Sequence of chain 1.E:
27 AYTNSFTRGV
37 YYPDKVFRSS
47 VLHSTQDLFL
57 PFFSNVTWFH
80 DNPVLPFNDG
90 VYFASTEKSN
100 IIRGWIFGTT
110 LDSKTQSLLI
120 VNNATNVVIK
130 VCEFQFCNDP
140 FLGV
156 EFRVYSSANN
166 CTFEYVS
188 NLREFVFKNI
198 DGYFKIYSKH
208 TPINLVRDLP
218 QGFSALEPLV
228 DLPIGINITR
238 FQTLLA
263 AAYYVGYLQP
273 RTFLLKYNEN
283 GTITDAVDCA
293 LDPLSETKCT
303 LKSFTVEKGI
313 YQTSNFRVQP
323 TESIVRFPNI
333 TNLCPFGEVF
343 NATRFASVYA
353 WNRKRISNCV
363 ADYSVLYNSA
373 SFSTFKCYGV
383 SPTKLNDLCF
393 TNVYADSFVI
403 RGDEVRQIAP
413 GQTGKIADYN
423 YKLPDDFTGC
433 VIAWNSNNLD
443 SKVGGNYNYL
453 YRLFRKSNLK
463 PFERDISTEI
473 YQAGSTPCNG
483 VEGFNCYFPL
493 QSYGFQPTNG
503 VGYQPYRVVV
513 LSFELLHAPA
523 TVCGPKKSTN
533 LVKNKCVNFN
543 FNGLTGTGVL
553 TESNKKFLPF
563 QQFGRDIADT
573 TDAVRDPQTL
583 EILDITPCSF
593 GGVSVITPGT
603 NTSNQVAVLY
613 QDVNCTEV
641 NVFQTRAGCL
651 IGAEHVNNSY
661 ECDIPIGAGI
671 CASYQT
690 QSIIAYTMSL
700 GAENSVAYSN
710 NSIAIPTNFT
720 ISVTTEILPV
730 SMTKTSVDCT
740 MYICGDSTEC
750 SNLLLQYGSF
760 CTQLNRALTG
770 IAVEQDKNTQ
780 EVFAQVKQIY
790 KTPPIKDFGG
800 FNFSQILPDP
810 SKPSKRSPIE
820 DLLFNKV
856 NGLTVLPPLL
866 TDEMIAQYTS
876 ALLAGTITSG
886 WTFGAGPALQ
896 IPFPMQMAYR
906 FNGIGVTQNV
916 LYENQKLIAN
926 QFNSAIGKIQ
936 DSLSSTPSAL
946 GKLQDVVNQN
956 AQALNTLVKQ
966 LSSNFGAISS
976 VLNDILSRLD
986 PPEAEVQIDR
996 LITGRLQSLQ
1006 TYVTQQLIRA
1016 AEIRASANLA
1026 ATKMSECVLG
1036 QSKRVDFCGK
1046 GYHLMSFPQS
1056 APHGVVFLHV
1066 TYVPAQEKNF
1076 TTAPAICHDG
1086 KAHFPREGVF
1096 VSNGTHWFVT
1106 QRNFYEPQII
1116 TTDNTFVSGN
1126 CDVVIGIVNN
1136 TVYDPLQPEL

Binding-site contacts:
Ligand atom C3 contacts residue ASN125 of chain 1.E at 4.1 Å.
Ligand atom C7 contacts residue ASN122 of chain 1.E at 4.4 Å.
Ligand atom C5 contacts residue ASN125 of chain 1.E at 4.3 Å.
Ligand atom C8 contacts residue THR124 of chain 1.E at 4.0 Å.
Ligand atom C7 contacts residue ALA123 of chain 1.E at 3.8 Å (hydrophobic).
Ligand atom N2 contacts residue ASN122 of chain 1.E at 3.2 Å (h-bond).
Ligand atom C1 contacts residue ASN125 of chain 1.E at 4.5 Å.
Ligand atom O6 contacts residue VAL127 of chain 1.E at 4.5 Å.
Ligand atom C2 contacts residue ASN122 of chain 1.E at 2.6 Å.
Ligand atom C5 contacts residue ASN122 of chain 1.E at 3.5 Å.
Ligand atom N2 contacts residue THR124 of chain 1.E at 4.3 Å.
Ligand atom C1 contacts residue ALA123 of chain 1.E at 4.0 Å (hydrophobic).
Ligand atom C4 contacts residue ASN122 of chain 1.E at 4.2 Å.
Ligand atom C1 contacts residue ASN122 of chain 1.E at 1.5 Å.
Ligand atom C2 contacts residue ALA123 of chain 1.E at 4.2 Å (hydrophobic).
Ligand atom N2 contacts residue ALA123 of chain 1.E at 3.1 Å.
Ligand atom C8 contacts residue ALA123 of chain 1.E at 3.4 Å (hydrophobic).
Ligand atom C6 contacts residue ASN122 of chain 1.E at 4.5 Å.
Ligand atom O5 contacts residue ASN122 of chain 1.E at 2.2 Å (h-bond).
Ligand atom O3 contacts residue ASN125 of chain 1.E at 4.4 Å.
Ligand atom C3 contacts residue ASN122 of chain 1.E at 3.9 Å.

The protein below binds the small molecule below.
Small molecule (SMILES): CC(=O)N[C@@H]1[C@@H](O)[C@H](O)[C@@H](CO)O[C@H]1O